Sequence of chain 32.A:
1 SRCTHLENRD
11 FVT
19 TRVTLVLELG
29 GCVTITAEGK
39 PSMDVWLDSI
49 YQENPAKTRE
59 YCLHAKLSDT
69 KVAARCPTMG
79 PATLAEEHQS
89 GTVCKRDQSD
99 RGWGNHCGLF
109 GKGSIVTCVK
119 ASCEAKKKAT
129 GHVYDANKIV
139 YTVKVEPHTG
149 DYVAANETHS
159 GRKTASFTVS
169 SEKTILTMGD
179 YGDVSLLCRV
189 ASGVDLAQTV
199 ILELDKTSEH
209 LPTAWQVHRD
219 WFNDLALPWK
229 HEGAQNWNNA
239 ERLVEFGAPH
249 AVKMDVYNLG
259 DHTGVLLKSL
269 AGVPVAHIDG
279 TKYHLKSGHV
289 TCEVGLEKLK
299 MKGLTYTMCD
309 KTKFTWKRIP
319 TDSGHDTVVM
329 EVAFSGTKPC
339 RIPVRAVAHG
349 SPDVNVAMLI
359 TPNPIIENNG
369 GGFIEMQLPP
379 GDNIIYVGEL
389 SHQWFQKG

The protein below binds the small molecule below.
Small molecule (SMILES): CC(=O)N[C@@H]1[C@@H](O)[C@H](O)[C@@H](CO)O[C@H]1O

Binding-site contacts:
Ligand atom N2 contacts residue ASN154 of chain 32.C at 2.9 Å (h-bond).
Ligand atom O5 contacts residue HIS104 of chain 32.A at 3.1 Å (h-bond).
Ligand atom C5 contacts residue HIS104 of chain 32.A at 3.6 Å.
Ligand atom C3 contacts residue ASN154 of chain 32.C at 3.7 Å.
Ligand atom C4 contacts residue ASN154 of chain 32.C at 4.2 Å.
Ligand atom N2 contacts residue GLU155 of chain 32.C at 3.0 Å (salt-bridge).
Ligand atom C1 contacts residue HIS104 of chain 32.A at 3.4 Å.
Ligand atom O5 contacts residue ASN154 of chain 32.C at 2.3 Å (h-bond).
Ligand atom C8 contacts residue ASN154 of chain 32.C at 3.6 Å.
Ligand atom C3 contacts residue GLU155 of chain 32.C at 3.7 Å.
Ligand atom C2 contacts residue ASN154 of chain 32.C at 2.4 Å.
Ligand atom C7 contacts residue ASN154 of chain 32.C at 3.3 Å.
Ligand atom C7 contacts residue GLU155 of chain 32.C at 3.9 Å.
Ligand atom C6 contacts residue HIS104 of chain 32.A at 4.0 Å.
Ligand atom C8 contacts residue GLU155 of chain 32.C at 3.8 Å.
Ligand atom C5 contacts residue ASN154 of chain 32.C at 3.6 Å.
Ligand atom C1 contacts residue ASN154 of chain 32.C at 1.4 Å.
Ligand atom O7 contacts residue ASN154 of chain 32.C at 3.2 Å (h-bond).
Ligand atom O3 contacts residue GLU155 of chain 32.C at 4.3 Å.
Ligand atom C2 contacts residue GLU155 of chain 32.C at 3.7 Å.
Ligand atom C1 contacts residue GLU155 of chain 32.C at 3.9 Å.

Sequence of chain 32.C:
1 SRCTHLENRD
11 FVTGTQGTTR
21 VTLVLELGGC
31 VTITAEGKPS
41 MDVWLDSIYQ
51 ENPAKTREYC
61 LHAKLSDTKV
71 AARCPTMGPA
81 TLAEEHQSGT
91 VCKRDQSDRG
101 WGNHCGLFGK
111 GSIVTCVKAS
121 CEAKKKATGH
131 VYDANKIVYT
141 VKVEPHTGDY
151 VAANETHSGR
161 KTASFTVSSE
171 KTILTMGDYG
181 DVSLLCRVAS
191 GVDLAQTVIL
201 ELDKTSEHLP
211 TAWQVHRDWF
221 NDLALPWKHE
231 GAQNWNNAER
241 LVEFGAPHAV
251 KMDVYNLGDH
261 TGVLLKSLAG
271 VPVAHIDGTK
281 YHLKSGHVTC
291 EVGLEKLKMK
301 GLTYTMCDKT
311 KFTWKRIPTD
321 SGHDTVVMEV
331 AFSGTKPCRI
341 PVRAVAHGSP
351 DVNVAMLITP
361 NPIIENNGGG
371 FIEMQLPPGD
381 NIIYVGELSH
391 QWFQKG